Binding-site contacts:
Ligand atom C1 contacts residue THR108 of chain 1.C at 4.2 Å.
Ligand atom O5 contacts residue VAL111 of chain 1.C at 3.6 Å.
Ligand atom C1 contacts residue ASN109 of chain 1.C at 3.5 Å.
Ligand atom C4 contacts residue ASN106 of chain 1.C at 4.2 Å.
Ligand atom C8 contacts residue SER107 of chain 1.C at 3.5 Å.
Ligand atom C5 contacts residue ASN109 of chain 1.C at 3.7 Å.
Ligand atom C5 contacts residue ASN106 of chain 1.C at 3.7 Å.
Ligand atom C6 contacts residue VAL111 of chain 1.C at 3.8 Å (hydrophobic).
Ligand atom C8 contacts residue THR108 of chain 1.C at 3.1 Å.
Ligand atom N2 contacts residue THR108 of chain 1.C at 3.2 Å (h-bond).
Ligand atom C5 contacts residue VAL111 of chain 1.C at 4.2 Å (hydrophobic).
Ligand atom O5 contacts residue ASN106 of chain 1.C at 2.4 Å (h-bond).
Ligand atom C7 contacts residue THR108 of chain 1.C at 3.6 Å.
Ligand atom N2 contacts residue ASN106 of chain 1.C at 2.9 Å (h-bond).
Ligand atom C3 contacts residue ASN106 of chain 1.C at 3.8 Å.
Ligand atom O5 contacts residue ASN109 of chain 1.C at 3.7 Å.
Ligand atom C6 contacts residue ILE151 of chain 1.C at 4.0 Å (hydrophobic).
Ligand atom C1 contacts residue ASN106 of chain 1.C at 1.4 Å.
Ligand atom C7 contacts residue ASN106 of chain 1.C at 3.2 Å.
Ligand atom C2 contacts residue ASN106 of chain 1.C at 2.4 Å.
Ligand atom C1 contacts residue VAL111 of chain 1.C at 4.5 Å (hydrophobic).
Ligand atom O7 contacts residue ASN106 of chain 1.C at 3.1 Å (h-bond).
Ligand atom C2 contacts residue THR108 of chain 1.C at 4.3 Å.
Ligand atom C8 contacts residue ASN106 of chain 1.C at 3.3 Å.

This small molecule binds to this protein.
Small molecule (SMILES): CC(=O)N[C@@H]1[C@@H](O)[C@H](O)[C@@H](CO)O[C@H]1O

Sequence of chain 1.C:
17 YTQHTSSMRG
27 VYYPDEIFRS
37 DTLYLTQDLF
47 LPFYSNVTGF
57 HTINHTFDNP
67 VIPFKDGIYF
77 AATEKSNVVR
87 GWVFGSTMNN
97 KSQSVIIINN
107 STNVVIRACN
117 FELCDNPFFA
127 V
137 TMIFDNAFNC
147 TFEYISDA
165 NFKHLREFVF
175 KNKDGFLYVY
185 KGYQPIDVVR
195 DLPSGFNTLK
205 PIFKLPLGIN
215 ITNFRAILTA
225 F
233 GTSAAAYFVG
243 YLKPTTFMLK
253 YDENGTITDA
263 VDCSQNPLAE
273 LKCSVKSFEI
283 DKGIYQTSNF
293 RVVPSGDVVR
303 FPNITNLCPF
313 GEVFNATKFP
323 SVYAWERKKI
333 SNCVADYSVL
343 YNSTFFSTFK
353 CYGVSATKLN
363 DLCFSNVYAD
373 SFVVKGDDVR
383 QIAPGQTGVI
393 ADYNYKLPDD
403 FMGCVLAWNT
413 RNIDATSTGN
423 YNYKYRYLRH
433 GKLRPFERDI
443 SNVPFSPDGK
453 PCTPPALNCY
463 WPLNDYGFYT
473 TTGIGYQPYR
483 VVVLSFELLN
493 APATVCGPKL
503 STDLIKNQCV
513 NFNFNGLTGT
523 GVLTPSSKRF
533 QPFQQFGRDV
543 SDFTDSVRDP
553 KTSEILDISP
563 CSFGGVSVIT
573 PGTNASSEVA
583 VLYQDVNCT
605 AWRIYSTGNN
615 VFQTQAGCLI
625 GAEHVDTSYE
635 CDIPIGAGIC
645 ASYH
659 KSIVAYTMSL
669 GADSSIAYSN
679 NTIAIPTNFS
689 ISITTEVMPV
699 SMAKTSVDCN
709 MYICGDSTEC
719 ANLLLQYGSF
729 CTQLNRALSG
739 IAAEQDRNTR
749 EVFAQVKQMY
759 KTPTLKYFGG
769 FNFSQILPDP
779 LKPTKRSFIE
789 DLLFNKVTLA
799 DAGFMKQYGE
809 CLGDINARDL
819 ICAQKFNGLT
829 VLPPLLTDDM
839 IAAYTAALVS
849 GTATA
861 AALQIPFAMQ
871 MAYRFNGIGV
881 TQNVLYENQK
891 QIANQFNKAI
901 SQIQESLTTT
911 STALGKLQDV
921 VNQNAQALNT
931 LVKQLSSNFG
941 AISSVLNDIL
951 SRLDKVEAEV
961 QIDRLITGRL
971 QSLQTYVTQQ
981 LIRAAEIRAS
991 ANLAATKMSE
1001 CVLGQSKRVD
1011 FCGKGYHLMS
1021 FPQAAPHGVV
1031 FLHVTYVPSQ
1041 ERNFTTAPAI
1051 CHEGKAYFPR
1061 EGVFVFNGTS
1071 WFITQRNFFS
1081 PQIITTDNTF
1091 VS